Binding-site contacts:
Ligand atom C1 contacts residue GLU268 of chain 1.A at 4.2 Å.
Ligand atom O5 contacts residue GLU268 of chain 1.A at 4.4 Å.
Ligand atom C4 contacts residue ASN265 of chain 1.A at 4.3 Å.
Ligand atom C7 contacts residue ASN265 of chain 1.A at 3.8 Å.
Ligand atom C1 contacts residue ASN265 of chain 1.A at 1.4 Å.
Ligand atom O4 contacts residue GLU268 of chain 1.A at 3.6 Å (salt-bridge).
Ligand atom C5 contacts residue GLU268 of chain 1.A at 3.5 Å.
Ligand atom C2 contacts residue ASN265 of chain 1.A at 2.6 Å.
Ligand atom O5 contacts residue ASN265 of chain 1.A at 2.4 Å (h-bond).
Ligand atom C7 contacts residue THR267 of chain 1.A at 4.2 Å.
Ligand atom C4 contacts residue GLU268 of chain 1.A at 4.0 Å.
Ligand atom N2 contacts residue ASN265 of chain 1.A at 3.0 Å (h-bond).
Ligand atom N2 contacts residue THR267 of chain 1.A at 4.1 Å.
Ligand atom C5 contacts residue ASN265 of chain 1.A at 3.7 Å.
Ligand atom O7 contacts residue ASN265 of chain 1.A at 4.0 Å.
Ligand atom C3 contacts residue ASN265 of chain 1.A at 3.9 Å.
Ligand atom C8 contacts residue THR267 of chain 1.A at 3.5 Å.
Ligand atom C6 contacts residue GLU268 of chain 1.A at 4.2 Å.
Ligand atom O6 contacts residue GLU268 of chain 1.A at 3.9 Å.
Ligand atom C3 contacts residue GLU268 of chain 1.A at 4.2 Å.

The protein below binds the small molecule below.
Small molecule (SMILES): CC(=O)N[C@@H]1[C@@H](O)[C@H](O)[C@@H](CO)O[C@H]1O

Sequence of chain 1.A:
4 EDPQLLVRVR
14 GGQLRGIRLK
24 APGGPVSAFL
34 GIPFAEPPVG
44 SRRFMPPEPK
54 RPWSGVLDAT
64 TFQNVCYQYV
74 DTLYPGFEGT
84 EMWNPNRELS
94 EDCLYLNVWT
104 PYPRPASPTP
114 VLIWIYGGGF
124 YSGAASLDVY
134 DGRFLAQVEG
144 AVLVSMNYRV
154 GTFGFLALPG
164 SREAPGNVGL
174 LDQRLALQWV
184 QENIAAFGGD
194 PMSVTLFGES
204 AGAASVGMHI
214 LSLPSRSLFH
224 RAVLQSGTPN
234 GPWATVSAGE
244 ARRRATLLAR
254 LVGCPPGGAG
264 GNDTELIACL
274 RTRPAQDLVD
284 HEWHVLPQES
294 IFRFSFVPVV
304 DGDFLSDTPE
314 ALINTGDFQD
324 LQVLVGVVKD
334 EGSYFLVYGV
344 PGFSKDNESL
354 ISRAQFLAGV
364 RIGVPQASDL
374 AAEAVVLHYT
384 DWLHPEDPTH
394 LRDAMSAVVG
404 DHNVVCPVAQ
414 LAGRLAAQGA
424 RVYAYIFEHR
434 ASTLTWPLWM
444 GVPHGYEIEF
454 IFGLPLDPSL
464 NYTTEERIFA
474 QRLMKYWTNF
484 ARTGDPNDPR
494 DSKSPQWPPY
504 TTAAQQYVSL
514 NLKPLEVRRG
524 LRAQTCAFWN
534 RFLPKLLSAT